Sequence of chain 1.A:
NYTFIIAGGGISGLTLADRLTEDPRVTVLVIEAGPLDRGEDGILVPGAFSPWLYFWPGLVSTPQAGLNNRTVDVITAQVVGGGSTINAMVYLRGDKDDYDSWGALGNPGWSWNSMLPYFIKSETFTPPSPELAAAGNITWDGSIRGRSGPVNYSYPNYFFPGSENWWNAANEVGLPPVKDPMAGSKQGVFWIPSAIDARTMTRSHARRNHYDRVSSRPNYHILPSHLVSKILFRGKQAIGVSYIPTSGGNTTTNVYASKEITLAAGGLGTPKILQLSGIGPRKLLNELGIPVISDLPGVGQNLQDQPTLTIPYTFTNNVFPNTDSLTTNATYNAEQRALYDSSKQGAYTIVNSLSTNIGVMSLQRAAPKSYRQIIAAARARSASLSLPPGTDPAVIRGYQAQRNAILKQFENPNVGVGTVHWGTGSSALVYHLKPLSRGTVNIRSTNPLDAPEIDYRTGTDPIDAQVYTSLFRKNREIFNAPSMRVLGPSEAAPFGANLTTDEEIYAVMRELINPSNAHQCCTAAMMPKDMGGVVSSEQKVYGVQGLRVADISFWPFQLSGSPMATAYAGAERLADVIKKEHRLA

This protein binds this small molecule.
Small molecule (SMILES): CC(=O)N[C@@H]1[C@@H](O)[C@H](O)[C@@H](CO)O[C@H]1O

Binding-site contacts:
Ligand atom N2 contacts residue ASN73 of chain 1.A at 3.0 Å (h-bond).
Ligand atom O7 contacts residue ASN73 of chain 1.A at 3.4 Å (h-bond).
Ligand atom C4 contacts residue ASN73 of chain 1.A at 4.3 Å.
Ligand atom C5 contacts residue ASN73 of chain 1.A at 3.6 Å.
Ligand atom C8 contacts residue ASN72 of chain 1.A at 4.3 Å.
Ligand atom C7 contacts residue ASN73 of chain 1.A at 3.4 Å.
Ligand atom C1 contacts residue ASN73 of chain 1.A at 1.4 Å.
Ligand atom C3 contacts residue ASN73 of chain 1.A at 3.8 Å.
Ligand atom O5 contacts residue ASN73 of chain 1.A at 2.3 Å (h-bond).
Ligand atom O7 contacts residue ASN72 of chain 1.A at 4.5 Å.
Ligand atom C2 contacts residue ASN73 of chain 1.A at 2.5 Å.